Binding-site contacts:
Ligand atom OXT contacts residue GLY135 of chain 1.B at 2.9 Å (h-bond).
Ligand atom C contacts residue GLY135 of chain 1.B at 3.9 Å.
Ligand atom P contacts residue GLY336 of chain 1.B at 3.5 Å.
Ligand atom O contacts residue THR134 of chain 1.B at 3.9 Å.
Ligand atom P contacts residue ALA136 of chain 1.B at 3.8 Å.
Ligand atom OXT contacts residue GLY137 of chain 1.B at 3.9 Å.
Ligand atom O2P contacts residue ALA136 of chain 1.B at 3.2 Å (h-bond).
Ligand atom N contacts residue LYS111 of chain 1.B at 2.7 Å (salt-bridge).
Ligand atom O contacts residue TRP139 of chain 1.B at 2.9 Å (h-bond).
Ligand atom O2P contacts residue ARG338 of chain 1.B at 3.0 Å (salt-bridge).
Ligand atom O1P contacts residue LEU337 of chain 1.B at 3.4 Å (h-bond).
Ligand atom C contacts residue ALA136 of chain 1.B at 3.8 Å (hydrophobic).
Ligand atom O3P contacts residue GLY336 of chain 1.B at 2.9 Å (h-bond).
Ligand atom O3P contacts residue ARG338 of chain 1.B at 2.9 Å (salt-bridge).
Ligand atom C contacts residue LYS111 of chain 1.B at 3.4 Å.
Ligand atom CA contacts residue PLP1 of chain 1.D at 2.4 Å.
Ligand atom O contacts residue LYS111 of chain 1.B at 3.3 Å (salt-bridge).
Ligand atom O contacts residue ALA136 of chain 1.B at 3.5 Å.
Ligand atom C contacts residue PLP1 of chain 1.D at 3.7 Å.
Ligand atom OXT contacts residue THR134 of chain 1.B at 3.1 Å (h-bond).
Ligand atom OG contacts residue ALA136 of chain 1.B at 3.1 Å (h-bond).
Ligand atom OXT contacts residue TRP139 of chain 1.B at 3.5 Å.
Ligand atom C contacts residue TRP139 of chain 1.B at 3.7 Å (hydrophobic).
Ligand atom O1P contacts residue GLU383 of chain 1.B at 3.0 Å (salt-bridge).
Ligand atom O2P contacts residue GLY135 of chain 1.B at 3.9 Å.
Ligand atom O contacts residue GLN138 of chain 1.B at 2.8 Å (h-bond).
Ligand atom OG contacts residue PLP1 of chain 1.D at 3.9 Å.
Ligand atom CB contacts residue PLP1 of chain 1.D at 3.1 Å.
Ligand atom O1P contacts residue PLP1 of chain 1.D at 3.7 Å.
Ligand atom O1P contacts residue GLY336 of chain 1.B at 3.2 Å.
Ligand atom C contacts residue THR134 of chain 1.B at 3.9 Å.
Ligand atom O2P contacts residue GLY336 of chain 1.B at 3.4 Å (h-bond).
Ligand atom O3P contacts residue LEU337 of chain 1.B at 3.9 Å.
Ligand atom O contacts residue GLY137 of chain 1.B at 3.4 Å (h-bond).
Ligand atom C contacts residue GLN138 of chain 1.B at 4.0 Å.
Ligand atom O contacts residue PLP1 of chain 1.D at 3.6 Å (h-bond).
Ligand atom OXT contacts residue ALA136 of chain 1.B at 3.6 Å.
Ligand atom CA contacts residue LYS111 of chain 1.B at 3.0 Å.
Ligand atom OG contacts residue GLY135 of chain 1.B at 3.7 Å.
Ligand atom N contacts residue PLP1 of chain 1.D at 1.4 Å.

This small molecule binds to this protein.
Small molecule (SMILES): N[C@@H](COP(=O)(O)O)C(=O)O

Sequence of chain 1.B:
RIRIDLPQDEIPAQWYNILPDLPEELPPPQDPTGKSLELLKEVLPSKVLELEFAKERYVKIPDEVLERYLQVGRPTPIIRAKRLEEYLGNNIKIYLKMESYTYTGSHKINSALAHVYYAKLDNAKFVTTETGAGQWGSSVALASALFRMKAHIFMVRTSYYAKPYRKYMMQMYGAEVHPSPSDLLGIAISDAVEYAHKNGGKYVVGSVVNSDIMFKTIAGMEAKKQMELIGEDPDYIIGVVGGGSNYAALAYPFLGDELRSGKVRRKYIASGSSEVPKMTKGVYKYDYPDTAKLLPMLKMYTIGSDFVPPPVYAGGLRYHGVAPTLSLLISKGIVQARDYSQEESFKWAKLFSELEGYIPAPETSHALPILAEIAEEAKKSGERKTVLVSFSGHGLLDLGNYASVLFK